Binding-site contacts:
Ligand atom OAT contacts residue TYR145 of chain 1.D at 3.5 Å (h-bond).
Ligand atom CAF contacts residue HIS33 of chain 1.D at 4.0 Å.
Ligand atom OAT contacts residue ASP196 of chain 1.D at 3.6 Å (salt-bridge).
Ligand atom NAU contacts residue ASP196 of chain 1.D at 2.7 Å (salt-bridge).
Ligand atom CAB contacts residue HIS33 of chain 1.D at 3.4 Å.
Ligand atom OAS contacts residue TRP283 of chain 1.D at 4.1 Å.
Ligand atom CAE contacts residue ASP196 of chain 1.D at 3.9 Å.
Ligand atom NAH contacts residue TRP55 of chain 1.D at 4.1 Å.
Ligand atom NAJ contacts residue ASP196 of chain 1.D at 3.9 Å.
Ligand atom CAD contacts residue ASP196 of chain 1.D at 3.2 Å.
Ligand atom CAA contacts residue GLU255 of chain 1.D at 3.3 Å.
Ligand atom CBD contacts residue TRP59 of chain 1.D at 3.6 Å (hydrophobic).
Ligand atom CAD contacts residue GLU255 of chain 1.D at 3.9 Å.
Ligand atom CAC contacts residue TRP283 of chain 1.D at 3.8 Å (hydrophobic).
Ligand atom CBD contacts residue TRP55 of chain 1.D at 4.1 Å (hydrophobic).
Ligand atom CAE contacts residue GLU255 of chain 1.D at 3.6 Å.
Ligand atom CAF contacts residue ASP196 of chain 1.D at 3.8 Å.
Ligand atom CAL contacts residue TRP199 of chain 1.D at 4.1 Å (hydrophobic).
Ligand atom CAF contacts residue GLU255 of chain 1.D at 4.1 Å.
Ligand atom CAF contacts residue TYR145 of chain 1.D at 4.0 Å (hydrophobic).
Ligand atom CAF contacts residue TRP194 of chain 1.D at 3.9 Å (hydrophobic).
Ligand atom OAS contacts residue TRP55 of chain 1.D at 3.4 Å (h-bond).
Ligand atom CAB contacts residue TRP283 of chain 1.D at 3.6 Å (hydrophobic).
Ligand atom NAJ contacts residue ARG229 of chain 1.D at 4.1 Å.
Ligand atom NAJ contacts residue TRP199 of chain 1.D at 3.7 Å.
Ligand atom CBE contacts residue TRP59 of chain 1.D at 4.0 Å (hydrophobic).
Ligand atom CAA contacts residue TRP283 of chain 1.D at 3.7 Å (hydrophobic).
Ligand atom OAS contacts residue GLU54 of chain 1.D at 2.6 Å (salt-bridge).
Ligand atom OAT contacts residue HIS33 of chain 1.D at 2.7 Å (h-bond).
Ligand atom CAG contacts residue TRP55 of chain 1.D at 3.5 Å (hydrophobic).
Ligand atom NAI contacts residue GLU255 of chain 1.D at 3.9 Å.
Ligand atom CAP contacts residue TRP55 of chain 1.D at 3.9 Å (hydrophobic).
Ligand atom NAJ contacts residue GLU255 of chain 1.D at 3.3 Å (salt-bridge).
Ligand atom CAC contacts residue GLU54 of chain 1.D at 3.5 Å.
Ligand atom NAU contacts residue GLU255 of chain 1.D at 3.2 Å (salt-bridge).
Ligand atom CAA contacts residue ASP196 of chain 1.D at 3.8 Å.
Ligand atom OAS contacts residue HIS102 of chain 1.D at 3.3 Å (h-bond).
Ligand atom NAI contacts residue TRP199 of chain 1.D at 3.7 Å.
Ligand atom CAB contacts residue HIS102 of chain 1.D at 4.1 Å.
Ligand atom OAT contacts residue HIS102 of chain 1.D at 3.0 Å (h-bond).

Sequence of chain 1.D:
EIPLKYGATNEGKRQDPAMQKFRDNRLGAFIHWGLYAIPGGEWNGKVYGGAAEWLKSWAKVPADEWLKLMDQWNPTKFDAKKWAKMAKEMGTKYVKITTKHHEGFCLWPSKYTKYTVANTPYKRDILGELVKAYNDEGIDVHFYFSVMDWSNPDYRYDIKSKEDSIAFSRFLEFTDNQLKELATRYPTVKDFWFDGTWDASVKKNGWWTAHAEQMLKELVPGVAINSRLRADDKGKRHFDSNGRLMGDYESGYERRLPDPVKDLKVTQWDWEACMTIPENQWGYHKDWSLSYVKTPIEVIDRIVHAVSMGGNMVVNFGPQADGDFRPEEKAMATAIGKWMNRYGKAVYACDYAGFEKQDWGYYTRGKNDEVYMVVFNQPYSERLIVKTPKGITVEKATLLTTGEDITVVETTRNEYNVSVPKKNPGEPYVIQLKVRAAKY

This small molecule binds to this protein.
Small molecule (SMILES): C[C@@H]1N[C@@H](c2cn(C/C=C/C34[C]5[C]6[C]7[C]3[Fe]6754389%10[C]4[C]3[C]8[C]9[C]4%10)nn2)[C@H](O)[C@@H]1O